Sequence of chain 1.C:
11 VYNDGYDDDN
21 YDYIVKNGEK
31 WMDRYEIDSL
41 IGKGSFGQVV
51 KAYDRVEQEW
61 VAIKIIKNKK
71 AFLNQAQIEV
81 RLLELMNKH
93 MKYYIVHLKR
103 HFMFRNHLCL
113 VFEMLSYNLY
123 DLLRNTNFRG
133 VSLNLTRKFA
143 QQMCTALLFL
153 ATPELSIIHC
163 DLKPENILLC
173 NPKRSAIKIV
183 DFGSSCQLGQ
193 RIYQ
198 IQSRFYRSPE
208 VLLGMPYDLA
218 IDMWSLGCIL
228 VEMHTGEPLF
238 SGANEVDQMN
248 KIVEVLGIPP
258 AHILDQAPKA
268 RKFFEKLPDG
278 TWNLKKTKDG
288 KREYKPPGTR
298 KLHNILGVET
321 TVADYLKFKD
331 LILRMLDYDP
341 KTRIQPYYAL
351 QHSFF

Binding-site contacts:
Ligand atom C8 contacts residue SER118 of chain 1.C at 3.6 Å.
Ligand atom N7 contacts residue LEU117 of chain 1.C at 3.6 Å.
Ligand atom C20 contacts residue VAL182 of chain 1.C at 3.6 Å (hydrophobic).
Ligand atom C8 contacts residue LEU117 of chain 1.C at 3.5 Å (hydrophobic).
Ligand atom N7 contacts residue TYR119 of chain 1.C at 3.6 Å.
Ligand atom N9 contacts residue LEU117 of chain 1.C at 2.6 Å (h-bond).
Ligand atom N30 contacts residue ASN168 of chain 1.C at 2.5 Å (h-bond).
Ligand atom C12 contacts residue LEU170 of chain 1.C at 3.6 Å (hydrophobic).
Ligand atom C6 contacts residue SER118 of chain 1.C at 3.3 Å.
Ligand atom C6 contacts residue TYR119 of chain 1.C at 3.7 Å (hydrophobic).
Ligand atom N16 contacts residue LEU170 of chain 1.C at 3.5 Å.
Ligand atom O25 contacts residue ASP183 of chain 1.C at 3.4 Å.
Ligand atom C35 contacts residue GLY47 of chain 1.C at 3.4 Å.
Ligand atom C29 contacts residue SO41 of chain 1.Q at 3.5 Å.
Ligand atom C29 contacts residue ASN168 of chain 1.C at 3.4 Å.
Ligand atom N7 contacts residue 1PE1 of chain 1.P at 3.7 Å.
Ligand atom N9 contacts residue MET116 of chain 1.C at 3.7 Å.
Ligand atom O11 contacts residue LEU117 of chain 1.C at 2.8 Å (h-bond).
Ligand atom N7 contacts residue SER118 of chain 1.C at 3.6 Å.
Ligand atom N30 contacts residue SO41 of chain 1.Q at 2.8 Å (h-bond).
Ligand atom C28 contacts residue ASP183 of chain 1.C at 3.5 Å.
Ligand atom C14 contacts residue LEU170 of chain 1.C at 3.6 Å (hydrophobic).
Ligand atom CL2 contacts residue PHE114 of chain 1.C at 3.6 Å.
Ligand atom CL2 contacts residue GLU115 of chain 1.C at 3.1 Å.
Ligand atom O11 contacts residue MET116 of chain 1.C at 3.5 Å (h-bond).
Ligand atom C28 contacts residue ASN168 of chain 1.C at 3.0 Å.
Ligand atom C13 contacts residue ILE41 of chain 1.C at 3.5 Å (hydrophobic).
Ligand atom C27 contacts residue ASP183 of chain 1.C at 3.4 Å.
Ligand atom C21 contacts residue PHE114 of chain 1.C at 3.5 Å (hydrophobic).
Ligand atom CL3 contacts residue GLY47 of chain 1.C at 3.1 Å.
Ligand atom C36 contacts residue VAL49 of chain 1.C at 3.6 Å (hydrophobic).
Ligand atom C10 contacts residue LEU117 of chain 1.C at 3.4 Å (hydrophobic).
Ligand atom O25 contacts residue LYS64 of chain 1.C at 3.1 Å (salt-bridge).
Ligand atom C35 contacts residue VAL49 of chain 1.C at 3.7 Å (hydrophobic).
Ligand atom C35 contacts residue LYS43 of chain 1.C at 3.4 Å.
Ligand atom N9 contacts residue SER118 of chain 1.C at 3.6 Å.
Ligand atom C35 contacts residue GLY44 of chain 1.C at 3.4 Å.
Ligand atom N3 contacts residue TYR119 of chain 1.C at 3.7 Å.
Ligand atom C36 contacts residue LYS43 of chain 1.C at 3.4 Å.
Ligand atom C2 contacts residue ILE41 of chain 1.C at 3.6 Å (hydrophobic).

The small molecule below binds the protein below.
Small molecule (SMILES): COc1ncc2cc(C(=O)Nc3cc(C(=O)N[C@H](CCN)c4cccc(Cl)c4)ccc3Cl)c(=O)[nH]c2n1